Sequence of chain 32.C:
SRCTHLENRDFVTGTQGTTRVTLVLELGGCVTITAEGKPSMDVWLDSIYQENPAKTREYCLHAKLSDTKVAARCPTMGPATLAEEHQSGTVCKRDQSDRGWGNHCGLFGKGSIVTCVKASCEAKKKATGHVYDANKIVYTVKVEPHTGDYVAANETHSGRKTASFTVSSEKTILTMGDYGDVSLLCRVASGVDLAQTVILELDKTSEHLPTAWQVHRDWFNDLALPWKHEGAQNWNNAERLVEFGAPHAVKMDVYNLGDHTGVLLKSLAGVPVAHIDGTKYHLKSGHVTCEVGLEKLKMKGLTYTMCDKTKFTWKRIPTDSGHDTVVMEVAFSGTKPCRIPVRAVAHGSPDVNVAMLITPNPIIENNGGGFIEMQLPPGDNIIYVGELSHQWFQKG

Binding-site contacts:
Ligand atom C6 contacts residue HIS104 of chain 32.C at 3.8 Å.
Ligand atom C4 contacts residue HIS104 of chain 32.C at 4.0 Å.
Ligand atom C4 contacts residue ASN154 of chain 32.A at 4.2 Å.
Ligand atom C1 contacts residue HIS104 of chain 32.C at 3.5 Å.
Ligand atom O5 contacts residue HIS104 of chain 32.C at 3.7 Å.
Ligand atom N2 contacts residue ASN154 of chain 32.A at 3.0 Å (h-bond).
Ligand atom O5 contacts residue ASN154 of chain 32.A at 2.3 Å (h-bond).
Ligand atom C5 contacts residue HIS104 of chain 32.C at 3.4 Å.
Ligand atom C3 contacts residue ASN154 of chain 32.A at 3.8 Å.
Ligand atom O6 contacts residue HIS104 of chain 32.C at 3.6 Å.
Ligand atom C2 contacts residue HIS104 of chain 32.C at 4.2 Å.
Ligand atom C5 contacts residue ASN154 of chain 32.A at 3.6 Å.
Ligand atom C2 contacts residue ASN154 of chain 32.A at 2.5 Å.
Ligand atom C3 contacts residue HIS104 of chain 32.C at 3.7 Å.
Ligand atom O4 contacts residue HIS104 of chain 32.C at 3.8 Å.
Ligand atom C1 contacts residue ASN154 of chain 32.A at 1.4 Å.
Ligand atom C7 contacts residue ASN154 of chain 32.A at 3.5 Å.
Ligand atom O7 contacts residue ASN154 of chain 32.A at 3.2 Å (h-bond).

The protein below binds the small molecule below.
Small molecule (SMILES): CC(=O)N[C@@H]1[C@@H](O)[C@H](O)[C@@H](CO)O[C@H]1O

Sequence of chain 32.A:
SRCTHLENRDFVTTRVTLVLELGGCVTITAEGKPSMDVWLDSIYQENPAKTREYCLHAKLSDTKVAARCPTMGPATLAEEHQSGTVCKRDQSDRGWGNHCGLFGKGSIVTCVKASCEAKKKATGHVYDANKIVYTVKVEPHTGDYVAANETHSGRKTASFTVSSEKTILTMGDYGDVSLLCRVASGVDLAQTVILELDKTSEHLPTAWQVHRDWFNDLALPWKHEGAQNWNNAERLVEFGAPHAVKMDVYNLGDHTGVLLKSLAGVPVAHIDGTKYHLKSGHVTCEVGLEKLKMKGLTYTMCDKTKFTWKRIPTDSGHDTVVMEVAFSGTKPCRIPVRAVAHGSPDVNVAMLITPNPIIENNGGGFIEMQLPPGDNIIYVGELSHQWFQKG